Binding-site contacts:
Ligand atom O5 contacts residue ASN451 of chain 1.C at 2.4 Å (h-bond).
Ligand atom C8 contacts residue ASN451 of chain 1.C at 4.3 Å.
Ligand atom C6 contacts residue SER296 of chain 1.C at 3.5 Å.
Ligand atom N2 contacts residue ASN451 of chain 1.C at 2.9 Å (h-bond).
Ligand atom C8 contacts residue NAG1 of chain 1.J at 3.4 Å.
Ligand atom C7 contacts residue ASN451 of chain 1.C at 3.2 Å.
Ligand atom C2 contacts residue ASN451 of chain 1.C at 2.5 Å.
Ligand atom C4 contacts residue ASN451 of chain 1.C at 4.3 Å.
Ligand atom C3 contacts residue ASN451 of chain 1.C at 3.9 Å.
Ligand atom C1 contacts residue SER296 of chain 1.C at 4.0 Å.
Ligand atom O7 contacts residue ASN451 of chain 1.C at 3.2 Å (h-bond).
Ligand atom C5 contacts residue ASN451 of chain 1.C at 3.8 Å.
Ligand atom C1 contacts residue ASN451 of chain 1.C at 1.5 Å.
Ligand atom O6 contacts residue SER296 of chain 1.C at 2.9 Å (h-bond).
Ligand atom C5 contacts residue SER296 of chain 1.C at 3.9 Å.
Ligand atom O6 contacts residue ASN451 of chain 1.C at 4.4 Å.
Ligand atom O5 contacts residue SER296 of chain 1.C at 3.0 Å (h-bond).

A protein and the small-molecule ligand that binds it are described below.
Small molecule (SMILES): CC(=O)N[C@@H]1[C@@H](O)[C@H](O)[C@@H](CO)O[C@H]1O

Sequence of chain 1.C:
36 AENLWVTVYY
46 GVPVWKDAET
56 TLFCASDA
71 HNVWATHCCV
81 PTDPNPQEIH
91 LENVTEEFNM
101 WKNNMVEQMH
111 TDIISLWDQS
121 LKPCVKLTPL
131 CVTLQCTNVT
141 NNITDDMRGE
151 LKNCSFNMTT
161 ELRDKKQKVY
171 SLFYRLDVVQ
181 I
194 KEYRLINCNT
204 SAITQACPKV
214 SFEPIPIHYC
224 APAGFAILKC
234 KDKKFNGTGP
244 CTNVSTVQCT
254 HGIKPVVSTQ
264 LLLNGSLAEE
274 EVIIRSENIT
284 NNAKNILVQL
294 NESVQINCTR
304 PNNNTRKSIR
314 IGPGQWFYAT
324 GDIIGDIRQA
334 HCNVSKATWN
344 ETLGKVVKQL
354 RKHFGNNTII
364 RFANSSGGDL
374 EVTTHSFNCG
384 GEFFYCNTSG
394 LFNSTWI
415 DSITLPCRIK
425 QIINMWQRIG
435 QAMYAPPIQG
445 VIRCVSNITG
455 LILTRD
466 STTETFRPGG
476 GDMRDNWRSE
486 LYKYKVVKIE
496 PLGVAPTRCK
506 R